This protein binds this small molecule.
Small molecule (SMILES): O=P(O)(O)OC[C@H]1O[C@](O)(COP(=O)(O)O)[C@@H](O)[C@@H]1O

Binding-site contacts:
Ligand atom O6 contacts residue THR348 of chain 1.E at 3.6 Å.
Ligand atom O5 contacts residue LEU347 of chain 1.E at 3.7 Å.
Ligand atom O3 contacts residue ARG432 of chain 1.E at 2.7 Å (salt-bridge).
Ligand atom O4P contacts residue THR348 of chain 1.E at 2.5 Å (h-bond).
Ligand atom P2 contacts residue THR349 of chain 1.E at 3.7 Å.
Ligand atom O5P contacts residue THR349 of chain 1.E at 3.3 Å (h-bond).
Ligand atom C6 contacts residue THR438 of chain 1.E at 3.5 Å.
Ligand atom O5P contacts residue THR348 of chain 1.E at 3.6 Å.
Ligand atom O2P contacts residue PRO433 of chain 1.E at 3.8 Å.
Ligand atom O3P contacts residue ARG405 of chain 1.E at 3.0 Å (salt-bridge).
Ligand atom O1P contacts residue ARG405 of chain 1.E at 2.6 Å (salt-bridge).
Ligand atom O4 contacts residue GLY436 of chain 1.E at 3.7 Å.
Ligand atom C3 contacts residue ARG432 of chain 1.E at 3.3 Å.
Ligand atom P2 contacts residue SER353 of chain 1.E at 3.6 Å.
Ligand atom O4 contacts residue GLY434 of chain 1.E at 2.6 Å (h-bond).
Ligand atom O2 contacts residue GLY430 of chain 1.E at 3.5 Å (h-bond).
Ligand atom O6 contacts residue THR349 of chain 1.E at 3.1 Å (h-bond).
Ligand atom O6P contacts residue SER353 of chain 1.E at 3.7 Å.
Ligand atom O6 contacts residue SER435 of chain 1.E at 3.8 Å.
Ligand atom O6P contacts residue GLY436 of chain 1.E at 2.9 Å (h-bond).
Ligand atom O3 contacts residue TRP398 of chain 1.E at 3.7 Å.
Ligand atom O3 contacts residue GLY430 of chain 1.E at 3.2 Å.
Ligand atom C5 contacts residue GLY434 of chain 1.E at 3.5 Å.
Ligand atom C3 contacts residue GLY434 of chain 1.E at 3.5 Å.
Ligand atom C4 contacts residue GLY434 of chain 1.E at 3.3 Å.
Ligand atom O2P contacts residue GLY434 of chain 1.E at 2.9 Å (h-bond).
Ligand atom O4P contacts residue SER353 of chain 1.E at 2.7 Å (h-bond).
Ligand atom O5P contacts residue SER435 of chain 1.E at 2.8 Å (h-bond).
Ligand atom O2 contacts residue LEU347 of chain 1.E at 3.5 Å.
Ligand atom O3P contacts residue TRP398 of chain 1.E at 2.7 Å (h-bond).
Ligand atom P1 contacts residue ARG405 of chain 1.E at 3.6 Å.
Ligand atom C6 contacts residue LEU347 of chain 1.E at 3.6 Å (hydrophobic).
Ligand atom P2 contacts residue SER435 of chain 1.E at 3.5 Å.
Ligand atom O5P contacts residue THR350 of chain 1.E at 2.7 Å (h-bond).
Ligand atom O4 contacts residue TYR437 of chain 1.E at 2.9 Å (h-bond).
Ligand atom P2 contacts residue THR348 of chain 1.E at 3.5 Å.
Ligand atom O4 contacts residue THR438 of chain 1.E at 3.5 Å (h-bond).
Ligand atom O1 contacts residue GLY434 of chain 1.E at 3.7 Å.
Ligand atom C6 contacts residue SER353 of chain 1.E at 3.8 Å.
Ligand atom O6P contacts residue SER435 of chain 1.E at 3.0 Å (h-bond).

Sequence of chain 1.E:
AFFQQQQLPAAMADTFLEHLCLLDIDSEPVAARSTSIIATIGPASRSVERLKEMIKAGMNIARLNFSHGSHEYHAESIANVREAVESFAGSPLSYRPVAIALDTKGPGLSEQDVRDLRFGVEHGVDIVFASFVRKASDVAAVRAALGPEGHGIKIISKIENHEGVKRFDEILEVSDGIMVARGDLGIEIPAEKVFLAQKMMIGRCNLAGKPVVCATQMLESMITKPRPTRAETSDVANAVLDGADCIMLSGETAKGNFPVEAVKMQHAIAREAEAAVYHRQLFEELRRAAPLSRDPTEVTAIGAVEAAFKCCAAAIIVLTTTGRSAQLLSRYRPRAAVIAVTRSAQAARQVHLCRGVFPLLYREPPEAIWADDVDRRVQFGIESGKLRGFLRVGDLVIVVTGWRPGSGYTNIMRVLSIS